Binding-site contacts:
Ligand atom N1 contacts residue GLU123 of chain 1.A at 2.9 Å (salt-bridge).
Ligand atom P contacts residue ZN1 of chain 1.D at 2.9 Å.
Ligand atom C6 contacts residue HIS191 of chain 1.A at 3.5 Å.
Ligand atom O61 contacts residue ARG223 of chain 1.A at 3.0 Å (salt-bridge).
Ligand atom C6 contacts residue ARG223 of chain 1.A at 3.6 Å.
Ligand atom O61 contacts residue PHE248 of chain 1.A at 3.3 Å.
Ligand atom O61 contacts residue HIS191 of chain 1.A at 3.1 Å.
Ligand atom O62 contacts residue HIS212 of chain 1.A at 3.1 Å (h-bond).
Ligand atom O62 contacts residue HIS191 of chain 1.A at 3.2 Å (h-bond).
Ligand atom C4 contacts residue ASP320 of chain 1.A at 3.3 Å.
Ligand atom O32 contacts residue ZN1 of chain 1.D at 2.2 Å.
Ligand atom O32 contacts residue ZN1 of chain 1.C at 3.7 Å.
Ligand atom O31 contacts residue HIS212 of chain 1.A at 3.4 Å (h-bond).
Ligand atom O62 contacts residue ZN1 of chain 1.D at 2.3 Å.
Ligand atom O31 contacts residue HIS20 of chain 1.A at 3.3 Å (h-bond).
Ligand atom P contacts residue ZN1 of chain 1.C at 3.0 Å.
Ligand atom C82 contacts residue GLY323 of chain 1.A at 3.5 Å.
Ligand atom C2 contacts residue ZN1 of chain 1.C at 3.0 Å.
Ligand atom O61 contacts residue ZN1 of chain 1.D at 3.8 Å.
Ligand atom C2 contacts residue ASP22 of chain 1.A at 3.4 Å.
Ligand atom C4 contacts residue GLY323 of chain 1.A at 3.2 Å.
Ligand atom O31 contacts residue ZN1 of chain 1.D at 2.5 Å.
Ligand atom C81 contacts residue TRP25 of chain 1.A at 3.8 Å (hydrophobic).
Ligand atom O62 contacts residue ARG223 of chain 1.A at 3.0 Å (salt-bridge).
Ligand atom C81 contacts residue TYR68 of chain 1.A at 3.6 Å (hydrophobic).
Ligand atom N1 contacts residue ZN1 of chain 1.C at 2.2 Å.
Ligand atom O31 contacts residue GLU123 of chain 1.A at 3.4 Å (salt-bridge).
Ligand atom O31 contacts residue ZN1 of chain 1.C at 2.1 Å.
Ligand atom O31 contacts residue ASP22 of chain 1.A at 3.0 Å (salt-bridge).
Ligand atom O32 contacts residue GLU123 of chain 1.A at 3.1 Å (salt-bridge).
Ligand atom O32 contacts residue HIS191 of chain 1.A at 3.1 Å (h-bond).
Ligand atom C8 contacts residue TYR68 of chain 1.A at 3.6 Å (hydrophobic).
Ligand atom C6 contacts residue PHE248 of chain 1.A at 3.8 Å (hydrophobic).
Ligand atom N1 contacts residue TYR68 of chain 1.A at 3.5 Å.
Ligand atom O31 contacts residue ASP320 of chain 1.A at 2.8 Å (salt-bridge).
Ligand atom C2 contacts residue GLY323 of chain 1.A at 3.8 Å.
Ligand atom N1 contacts residue ASP22 of chain 1.A at 3.0 Å (salt-bridge).
Ligand atom C82 contacts residue TRP25 of chain 1.A at 3.6 Å (hydrophobic).
Ligand atom O32 contacts residue HIS150 of chain 1.A at 2.7 Å (h-bond).
Ligand atom C6 contacts residue ZN1 of chain 1.D at 3.1 Å.

The protein below binds the small molecule below.
Small molecule (SMILES): CC(C)C[C@H](N)P(=O)(O)C[C@H](C)C(=O)O

Sequence of chain 1.A:
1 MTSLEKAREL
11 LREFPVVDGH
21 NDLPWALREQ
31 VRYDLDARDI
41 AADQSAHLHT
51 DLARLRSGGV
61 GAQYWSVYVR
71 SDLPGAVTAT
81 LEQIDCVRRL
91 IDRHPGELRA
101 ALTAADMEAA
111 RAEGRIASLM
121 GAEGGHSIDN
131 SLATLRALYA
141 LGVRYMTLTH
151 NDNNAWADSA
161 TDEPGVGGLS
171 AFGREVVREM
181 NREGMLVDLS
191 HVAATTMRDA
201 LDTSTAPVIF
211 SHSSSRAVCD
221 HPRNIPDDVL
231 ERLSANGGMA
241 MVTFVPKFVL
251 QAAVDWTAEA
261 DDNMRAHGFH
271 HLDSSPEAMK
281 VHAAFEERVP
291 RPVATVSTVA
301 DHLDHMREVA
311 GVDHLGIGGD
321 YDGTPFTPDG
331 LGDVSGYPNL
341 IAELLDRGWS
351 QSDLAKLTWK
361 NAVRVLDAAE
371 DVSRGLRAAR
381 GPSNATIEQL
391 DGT